Sequence of chain 1.A:
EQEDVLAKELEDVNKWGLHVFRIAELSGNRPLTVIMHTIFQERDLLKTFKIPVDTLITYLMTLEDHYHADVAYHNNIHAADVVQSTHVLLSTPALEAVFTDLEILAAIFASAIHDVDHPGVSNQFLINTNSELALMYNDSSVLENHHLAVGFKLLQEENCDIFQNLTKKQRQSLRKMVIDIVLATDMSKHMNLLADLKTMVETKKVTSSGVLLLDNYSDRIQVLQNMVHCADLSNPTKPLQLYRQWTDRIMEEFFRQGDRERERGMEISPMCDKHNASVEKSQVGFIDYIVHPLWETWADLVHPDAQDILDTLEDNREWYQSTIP

This protein binds this small molecule.
Small molecule (SMILES): CCOc1cc2c(cc1OC)CCN(C=O)C2

Binding-site contacts:
Ligand atom O2 contacts residue GLN305 of chain 1.A at 3.4 Å (h-bond).
Ligand atom C7 contacts residue ILE272 of chain 1.A at 4.2 Å (hydrophobic).
Ligand atom C2 contacts residue GLN305 of chain 1.A at 4.0 Å.
Ligand atom C11 contacts residue ILE272 of chain 1.A at 4.0 Å (hydrophobic).
Ligand atom C10 contacts residue MET293 of chain 1.A at 3.5 Å (hydrophobic).
Ligand atom C6 contacts residue PHE308 of chain 1.A at 3.9 Å (hydrophobic).
Ligand atom C5 contacts residue PHE308 of chain 1.A at 3.9 Å (hydrophobic).
Ligand atom C11 contacts residue GLN305 of chain 1.A at 4.3 Å.
Ligand atom O2 contacts residue PHE308 of chain 1.A at 3.7 Å.
Ligand atom C1 contacts residue PHE308 of chain 1.A at 3.7 Å (hydrophobic).
Ligand atom C9 contacts residue PHE276 of chain 1.A at 4.0 Å (hydrophobic).
Ligand atom C13 contacts residue HIS96 of chain 1.A at 3.9 Å.
Ligand atom C3 contacts residue PHE308 of chain 1.A at 3.4 Å (hydrophobic).
Ligand atom C8 contacts residue MET209 of chain 1.A at 4.1 Å (hydrophobic).
Ligand atom C2 contacts residue PHE308 of chain 1.A at 3.5 Å (hydrophobic).
Ligand atom C9 contacts residue PHE308 of chain 1.A at 4.3 Å (hydrophobic).
Ligand atom C10 contacts residue PHE276 of chain 1.A at 4.3 Å (hydrophobic).
Ligand atom O2 contacts residue ILE272 of chain 1.A at 3.5 Å.
Ligand atom C12 contacts residue TYR265 of chain 1.A at 3.8 Å (hydrophobic).
Ligand atom C10 contacts residue PHE308 of chain 1.A at 4.0 Å (hydrophobic).
Ligand atom C1 contacts residue PHE276 of chain 1.A at 4.0 Å (hydrophobic).
Ligand atom O3 contacts residue HIS96 of chain 1.A at 2.7 Å (h-bond).
Ligand atom C11 contacts residue PHE308 of chain 1.A at 4.1 Å (hydrophobic).
Ligand atom C6 contacts residue PHE276 of chain 1.A at 3.9 Å (hydrophobic).
Ligand atom C3 contacts residue ILE272 of chain 1.A at 3.9 Å (hydrophobic).
Ligand atom O1 contacts residue PHE308 of chain 1.A at 3.4 Å.
Ligand atom C11 contacts residue ASN257 of chain 1.A at 3.4 Å.
Ligand atom C12 contacts residue ASN257 of chain 1.A at 3.7 Å.
Ligand atom C12 contacts residue ILE272 of chain 1.A at 4.3 Å (hydrophobic).
Ligand atom C4 contacts residue PHE308 of chain 1.A at 3.8 Å (hydrophobic).
Ligand atom C12 contacts residue THR269 of chain 1.A at 3.5 Å.
Ligand atom C3 contacts residue GLN305 of chain 1.A at 4.2 Å.
Ligand atom C4 contacts residue ILE272 of chain 1.A at 3.8 Å (hydrophobic).
Ligand atom C10 contacts residue SER304 of chain 1.A at 4.1 Å.
Ligand atom C11 contacts residue TYR95 of chain 1.A at 4.3 Å (hydrophobic).
Ligand atom C12 contacts residue TRP268 of chain 1.A at 3.9 Å (hydrophobic).
Ligand atom O1 contacts residue GLN305 of chain 1.A at 2.8 Å (h-bond).
Ligand atom C12 contacts residue GLN305 of chain 1.A at 3.9 Å.
Ligand atom C10 contacts residue GLN305 of chain 1.A at 3.3 Å.
Ligand atom C5 contacts residue ILE272 of chain 1.A at 4.1 Å (hydrophobic).